This small molecule binds to this protein.
Small molecule (SMILES): CC(=O)N[C@H]1[C@H](O[C@H]2[C@H](O)[C@@H](NC(C)=O)CO[C@@H]2CO)O[C@H](CO)[C@@H](O)[C@@H]1O

Binding-site contacts:
Ligand atom C7 contacts residue ASN798 of chain 1.A at 3.5 Å.
Ligand atom O7 contacts residue ASN798 of chain 1.A at 3.6 Å.
Ligand atom C4 contacts residue SER800 of chain 1.A at 4.4 Å.
Ligand atom C1 contacts residue SER800 of chain 1.A at 3.3 Å.
Ligand atom C1 contacts residue ASN798 of chain 1.A at 1.4 Å.
Ligand atom C2 contacts residue SER800 of chain 1.A at 4.0 Å.
Ligand atom C5 contacts residue SER800 of chain 1.A at 3.8 Å.
Ligand atom C4 contacts residue ASN798 of chain 1.A at 4.3 Å.
Ligand atom O4 contacts residue GLN801 of chain 1.A at 4.1 Å.
Ligand atom C6 contacts residue GLN932 of chain 1.A at 3.6 Å.
Ligand atom O6 contacts residue GLN932 of chain 1.A at 4.3 Å.
Ligand atom C2 contacts residue ASN798 of chain 1.A at 2.5 Å.
Ligand atom C3 contacts residue SER800 of chain 1.A at 4.0 Å.
Ligand atom O7 contacts residue GLN801 of chain 1.A at 3.3 Å (h-bond).
Ligand atom C5 contacts residue ASN798 of chain 1.A at 3.7 Å.
Ligand atom C6 contacts residue GLN801 of chain 1.A at 3.7 Å.
Ligand atom C8 contacts residue GLN801 of chain 1.A at 3.6 Å.
Ligand atom N2 contacts residue SER800 of chain 1.A at 4.2 Å.
Ligand atom C8 contacts residue PHE814 of chain 1.A at 3.9 Å (hydrophobic).
Ligand atom O5 contacts residue SER800 of chain 1.A at 3.9 Å.
Ligand atom C5 contacts residue GLN801 of chain 1.A at 3.8 Å.
Ligand atom N2 contacts residue ASN798 of chain 1.A at 2.9 Å (h-bond).
Ligand atom O5 contacts residue ASN798 of chain 1.A at 2.4 Å (h-bond).
Ligand atom C3 contacts residue ASN798 of chain 1.A at 3.8 Å.
Ligand atom C8 contacts residue ASN798 of chain 1.A at 4.3 Å.
Ligand atom C7 contacts residue GLN801 of chain 1.A at 3.8 Å.

Sequence of chain 1.A:
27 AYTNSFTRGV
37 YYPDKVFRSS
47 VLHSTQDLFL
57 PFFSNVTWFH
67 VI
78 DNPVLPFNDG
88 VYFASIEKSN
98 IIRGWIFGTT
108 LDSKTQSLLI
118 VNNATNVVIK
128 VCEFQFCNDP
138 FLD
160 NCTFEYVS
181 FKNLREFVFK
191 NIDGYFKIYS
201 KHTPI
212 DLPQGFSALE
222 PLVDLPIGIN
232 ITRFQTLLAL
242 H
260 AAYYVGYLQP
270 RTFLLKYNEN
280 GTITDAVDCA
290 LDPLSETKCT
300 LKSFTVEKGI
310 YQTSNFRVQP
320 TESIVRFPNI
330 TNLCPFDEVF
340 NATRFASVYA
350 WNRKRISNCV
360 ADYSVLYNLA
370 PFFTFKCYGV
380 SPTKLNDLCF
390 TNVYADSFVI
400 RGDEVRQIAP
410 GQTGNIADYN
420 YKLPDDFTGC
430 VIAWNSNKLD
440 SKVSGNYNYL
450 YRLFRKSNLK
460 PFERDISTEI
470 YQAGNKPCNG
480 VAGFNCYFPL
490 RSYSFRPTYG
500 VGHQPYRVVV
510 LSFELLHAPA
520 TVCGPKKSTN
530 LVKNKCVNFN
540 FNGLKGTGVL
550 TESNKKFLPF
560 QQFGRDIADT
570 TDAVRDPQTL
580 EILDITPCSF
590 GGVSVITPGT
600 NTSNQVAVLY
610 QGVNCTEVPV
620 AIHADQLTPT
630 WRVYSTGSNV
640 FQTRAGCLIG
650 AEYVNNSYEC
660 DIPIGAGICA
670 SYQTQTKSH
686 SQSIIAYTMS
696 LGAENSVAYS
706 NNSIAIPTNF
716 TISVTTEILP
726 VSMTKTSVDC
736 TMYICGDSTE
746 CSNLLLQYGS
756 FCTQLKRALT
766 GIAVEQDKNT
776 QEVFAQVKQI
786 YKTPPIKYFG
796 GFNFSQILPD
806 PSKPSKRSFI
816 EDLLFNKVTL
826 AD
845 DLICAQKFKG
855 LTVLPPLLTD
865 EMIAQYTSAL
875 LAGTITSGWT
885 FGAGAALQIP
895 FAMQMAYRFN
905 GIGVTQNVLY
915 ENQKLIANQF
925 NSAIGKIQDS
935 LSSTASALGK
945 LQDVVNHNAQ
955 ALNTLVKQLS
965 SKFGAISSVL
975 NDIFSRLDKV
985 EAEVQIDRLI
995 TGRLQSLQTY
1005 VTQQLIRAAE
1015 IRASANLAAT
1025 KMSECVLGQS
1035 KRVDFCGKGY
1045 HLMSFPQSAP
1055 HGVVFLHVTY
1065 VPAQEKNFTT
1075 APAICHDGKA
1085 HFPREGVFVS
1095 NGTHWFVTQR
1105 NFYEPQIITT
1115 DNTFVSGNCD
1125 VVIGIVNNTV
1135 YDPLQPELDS